Sequence of chain 54.C:
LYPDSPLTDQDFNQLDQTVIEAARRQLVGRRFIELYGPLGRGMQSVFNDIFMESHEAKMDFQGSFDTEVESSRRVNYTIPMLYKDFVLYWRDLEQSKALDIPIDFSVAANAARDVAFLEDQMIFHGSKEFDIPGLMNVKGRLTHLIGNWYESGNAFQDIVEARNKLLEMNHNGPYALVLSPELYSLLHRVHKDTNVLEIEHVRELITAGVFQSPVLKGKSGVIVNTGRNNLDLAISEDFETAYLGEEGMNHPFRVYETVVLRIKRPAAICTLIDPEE

A small-molecule ligand and the protein it binds are described below.
Small molecule (SMILES): CC[C@H](C)[C@H](NC(=O)[C@H](CC(C)C)NC(=O)[C@H](CO)NC(=O)CNC(=O)[C@@H](NC(=O)[C@@H](N)[C@@H](C)O)C(C)C)C(=O)N[C@H](C=O)CCC(N)=O

Binding-site contacts:
Ligand atom CB contacts residue ASP243 of chain 54.C at 4.2 Å.
Ligand atom CG2 contacts residue PRO43 of chain 54.C at 4.3 Å (hydrophobic).
Ligand atom O contacts residue ILE25 of chain 54.C at 3.8 Å.
Ligand atom N contacts residue ASP243 of chain 54.C at 3.3 Å (salt-bridge).
Ligand atom O contacts residue ARG35 of chain 54.C at 2.9 Å (salt-bridge).
Ligand atom OG contacts residue ARG35 of chain 54.C at 4.2 Å.
Ligand atom CA contacts residue ASP243 of chain 54.C at 4.2 Å.
Ligand atom C contacts residue ARG29 of chain 54.C at 3.9 Å.
Ligand atom C contacts residue ASP243 of chain 54.C at 4.4 Å.
Ligand atom CB contacts residue ARG35 of chain 54.C at 3.4 Å.
Ligand atom CB contacts residue ARG35 of chain 54.C at 3.8 Å.
Ligand atom O contacts residue PHE37 of chain 54.C at 3.8 Å.
Ligand atom CA contacts residue ASP243 of chain 54.C at 3.3 Å.
Ligand atom C contacts residue ARG35 of chain 54.C at 3.5 Å.
Ligand atom N contacts residue ASP243 of chain 54.C at 3.8 Å.
Ligand atom CA contacts residue ARG29 of chain 54.C at 4.2 Å.
Ligand atom O contacts residue ARG35 of chain 54.C at 3.3 Å (salt-bridge).
Ligand atom CD2 contacts residue ARG29 of chain 54.C at 3.8 Å.
Ligand atom CG1 contacts residue ARG35 of chain 54.C at 4.4 Å.
Ligand atom O contacts residue ARG29 of chain 54.C at 3.0 Å (salt-bridge).
Ligand atom CA contacts residue ARG35 of chain 54.C at 4.5 Å.
Ligand atom C contacts residue PRO43 of chain 54.C at 4.5 Å (hydrophobic).
Ligand atom O contacts residue ARG29 of chain 54.C at 4.2 Å.
Ligand atom C contacts residue ARG35 of chain 54.C at 3.7 Å.
Ligand atom C contacts residue ASP243 of chain 54.C at 3.5 Å.
Ligand atom N contacts residue ARG35 of chain 54.C at 4.1 Å.
Ligand atom C contacts residue ARG36 of chain 54.C at 3.2 Å.
Ligand atom O contacts residue ARG36 of chain 54.C at 2.9 Å (salt-bridge).
Ligand atom O contacts residue PRO43 of chain 54.C at 3.7 Å.
Ligand atom O contacts residue ASP243 of chain 54.C at 4.3 Å.
Ligand atom CG2 contacts residue ARG35 of chain 54.C at 3.9 Å.
Ligand atom CD1 contacts residue ARG29 of chain 54.C at 3.6 Å.
Ligand atom O contacts residue ASP243 of chain 54.C at 4.3 Å.
Ligand atom CG1 contacts residue ASP243 of chain 54.C at 3.3 Å.
Ligand atom N contacts residue ARG35 of chain 54.C at 4.1 Å.
Ligand atom CB contacts residue ASP243 of chain 54.C at 3.9 Å.
Ligand atom CG2 contacts residue GLU245 of chain 54.C at 3.4 Å.
Ligand atom OG contacts residue PHE244 of chain 54.C at 3.7 Å.
Ligand atom N contacts residue ARG35 of chain 54.C at 4.4 Å.
Ligand atom CG2 contacts residue ARG36 of chain 54.C at 3.8 Å.